Sequence of chain 1.B:
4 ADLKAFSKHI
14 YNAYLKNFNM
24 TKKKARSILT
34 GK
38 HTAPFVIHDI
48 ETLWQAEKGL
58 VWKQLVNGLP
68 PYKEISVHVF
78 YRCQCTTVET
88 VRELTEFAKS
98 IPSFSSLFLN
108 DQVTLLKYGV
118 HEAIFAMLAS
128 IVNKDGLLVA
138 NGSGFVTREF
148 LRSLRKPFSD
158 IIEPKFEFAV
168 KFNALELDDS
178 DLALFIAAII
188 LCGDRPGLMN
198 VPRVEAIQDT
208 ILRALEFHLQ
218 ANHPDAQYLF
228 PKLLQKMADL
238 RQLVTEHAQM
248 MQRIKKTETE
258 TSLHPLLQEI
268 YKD

This small molecule binds to this protein.
Small molecule (SMILES): CCCCCCCO[C@@H]1O[C@H](CO)[C@@H](O)[C@H](O)[C@H]1O

Binding-site contacts:
Ligand atom C13 contacts residue HIS261 of chain 1.B at 3.4 Å.
Ligand atom C7 contacts residue CYS82 of chain 1.B at 4.2 Å (hydrophobic).
Ligand atom O1 contacts residue CYS82 of chain 1.B at 3.8 Å.
Ligand atom C6 contacts residue HIS261 of chain 1.B at 3.8 Å.
Ligand atom C7 contacts residue HIS261 of chain 1.B at 3.6 Å.
Ligand atom C2 contacts residue VAL85 of chain 1.B at 3.7 Å (hydrophobic).
Ligand atom C11 contacts residue GLN81 of chain 1.B at 4.0 Å.
Ligand atom C13 contacts residue PRO67 of chain 1.B at 4.0 Å (hydrophobic).
Ligand atom C12 contacts residue LEU260 of chain 1.B at 4.1 Å (hydrophobic).
Ligand atom O3 contacts residue ARG89 of chain 1.B at 3.4 Å (salt-bridge).
Ligand atom O3 contacts residue VAL85 of chain 1.B at 4.2 Å.
Ligand atom C4 contacts residue ARG89 of chain 1.B at 3.6 Å.
Ligand atom O1 contacts residue HIS261 of chain 1.B at 3.8 Å.
Ligand atom O6 contacts residue HIS261 of chain 1.B at 2.8 Å (h-bond).
Ligand atom C10 contacts residue GLN81 of chain 1.B at 3.8 Å.
Ligand atom O4 contacts residue ARG89 of chain 1.B at 3.9 Å.
Ligand atom C9 contacts residue CYS82 of chain 1.B at 4.2 Å (hydrophobic).
Ligand atom O2 contacts residue GLU86 of chain 1.B at 4.0 Å.
Ligand atom O2 contacts residue CYS82 of chain 1.B at 2.9 Å (h-bond).
Ligand atom C12 contacts residue HIS261 of chain 1.B at 3.5 Å.
Ligand atom C8 contacts residue CYS82 of chain 1.B at 3.5 Å (hydrophobic).
Ligand atom C12 contacts residue GLN81 of chain 1.B at 4.0 Å.
Ligand atom O3 contacts residue GLU86 of chain 1.B at 2.5 Å (salt-bridge).
Ligand atom C10 contacts residue PRO67 of chain 1.B at 4.1 Å (hydrophobic).
Ligand atom C10 contacts residue TYR78 of chain 1.B at 3.8 Å (hydrophobic).
Ligand atom O5 contacts residue HIS261 of chain 1.B at 3.3 Å (h-bond).
Ligand atom C1 contacts residue GLN61 of chain 1.B at 3.7 Å.
Ligand atom C6 contacts residue ARG89 of chain 1.B at 3.4 Å.
Ligand atom C8 contacts residue HIS261 of chain 1.B at 3.9 Å.
Ligand atom C3 contacts residue ARG89 of chain 1.B at 4.1 Å.
Ligand atom O5 contacts residue VAL85 of chain 1.B at 4.1 Å.
Ligand atom C3 contacts residue GLU86 of chain 1.B at 3.7 Å.
Ligand atom C13 contacts residue LEU260 of chain 1.B at 3.4 Å (hydrophobic).
Ligand atom C12 contacts residue PRO67 of chain 1.B at 4.1 Å (hydrophobic).
Ligand atom C11 contacts residue TYR78 of chain 1.B at 3.9 Å (hydrophobic).
Ligand atom C13 contacts residue SER259 of chain 1.B at 3.5 Å.
Ligand atom C9 contacts residue PRO67 of chain 1.B at 4.1 Å (hydrophobic).
Ligand atom C11 contacts residue PRO67 of chain 1.B at 3.4 Å (hydrophobic).
Ligand atom C2 contacts residue CYS82 of chain 1.B at 3.9 Å (hydrophobic).
Ligand atom C5 contacts residue HIS261 of chain 1.B at 4.2 Å.